Binding-site contacts:
Ligand atom CZ3 contacts residue GLN38 of chain 2.B at 3.7 Å.
Ligand atom CZ3 contacts residue GLN42 of chain 2.B at 3.8 Å.
Ligand atom O contacts residue THR49 of chain 2.B at 3.7 Å.
Ligand atom OG contacts residue GLN42 of chain 2.B at 3.8 Å.
Ligand atom CE1 contacts residue ILE18 of chain 2.B at 3.9 Å (hydrophobic).
Ligand atom CZ2 contacts residue GLN38 of chain 2.B at 3.9 Å.
Ligand atom CG contacts residue ASP19 of chain 2.B at 3.7 Å.
Ligand atom CA contacts residue GLN42 of chain 2.B at 3.9 Å.
Ligand atom OH contacts residue THR315 of chain 2.A at 2.9 Å (h-bond).
Ligand atom CG contacts residue HIS28 of chain 2.A at 3.8 Å.
Ligand atom CB contacts residue ASP19 of chain 2.B at 3.8 Å.
Ligand atom CD2 contacts residue ILE56 of chain 2.B at 3.6 Å (hydrophobic).
Ligand atom CZ contacts residue HIS28 of chain 2.A at 3.9 Å.
Ligand atom CE2 contacts residue GLY20 of chain 2.B at 3.9 Å.
Ligand atom CB contacts residue ASN53 of chain 2.B at 3.4 Å.
Ligand atom CZ contacts residue THR315 of chain 2.A at 3.8 Å.
Ligand atom CH2 contacts residue GLN38 of chain 2.B at 3.3 Å.
Ligand atom CD1 contacts residue ASP19 of chain 2.B at 3.7 Å.
Ligand atom CZ2 contacts residue ASP19 of chain 2.B at 3.9 Å.
Ligand atom CE2 contacts residue ASP19 of chain 2.B at 3.6 Å.
Ligand atom CE2 contacts residue TRP21 of chain 2.B at 3.7 Å (hydrophobic).
Ligand atom CD2 contacts residue HIS28 of chain 2.A at 3.6 Å.
Ligand atom CE2 contacts residue HIS28 of chain 2.A at 3.6 Å.
Ligand atom CZ contacts residue GLY20 of chain 2.B at 3.7 Å.
Ligand atom C contacts residue GLN42 of chain 2.B at 3.6 Å.
Ligand atom CD2 contacts residue TRP21 of chain 2.B at 3.6 Å (hydrophobic).
Ligand atom NE1 contacts residue ASP19 of chain 2.B at 2.8 Å (salt-bridge).
Ligand atom CD1 contacts residue THR49 of chain 2.B at 3.4 Å.
Ligand atom CZ contacts residue TRP21 of chain 2.B at 3.9 Å (hydrophobic).
Ligand atom CE1 contacts residue GLY20 of chain 2.B at 3.8 Å.
Ligand atom CE2 contacts residue THR315 of chain 2.A at 3.8 Å.
Ligand atom CE3 contacts residue GLN38 of chain 2.B at 3.7 Å.
Ligand atom CG contacts residue THR49 of chain 2.B at 3.6 Å.
Ligand atom N contacts residue ASN53 of chain 2.B at 3.4 Å (h-bond).
Ligand atom N contacts residue GLN42 of chain 2.B at 2.9 Å (h-bond).
Ligand atom O contacts residue ASN53 of chain 2.B at 3.4 Å (h-bond).
Ligand atom CB contacts residue GLN42 of chain 2.B at 3.7 Å.
Ligand atom CD1 contacts residue ASP19 of chain 2.B at 3.8 Å.
Ligand atom CA contacts residue GLN42 of chain 2.B at 3.5 Å.
Ligand atom CE1 contacts residue VAL30 of chain 2.A at 3.5 Å (hydrophobic).

Sequence of chain 2.A:
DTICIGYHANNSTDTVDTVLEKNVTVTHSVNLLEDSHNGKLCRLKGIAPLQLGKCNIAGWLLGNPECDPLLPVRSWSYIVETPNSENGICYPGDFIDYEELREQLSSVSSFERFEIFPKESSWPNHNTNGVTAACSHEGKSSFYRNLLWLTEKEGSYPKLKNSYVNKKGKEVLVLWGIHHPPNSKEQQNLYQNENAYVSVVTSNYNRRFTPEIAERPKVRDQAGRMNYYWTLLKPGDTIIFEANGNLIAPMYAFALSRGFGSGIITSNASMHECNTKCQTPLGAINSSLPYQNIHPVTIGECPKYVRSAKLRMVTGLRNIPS

Sequence of chain 2.B:
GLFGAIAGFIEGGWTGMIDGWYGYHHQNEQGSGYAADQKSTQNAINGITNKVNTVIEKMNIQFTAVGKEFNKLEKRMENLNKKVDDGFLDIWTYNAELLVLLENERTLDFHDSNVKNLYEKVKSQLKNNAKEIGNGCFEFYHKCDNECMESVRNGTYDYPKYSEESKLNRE

The protein below binds the small molecule below.
Small molecule (SMILES): CC(=O)N[C@@H](CCCc1ccccc1)C(=O)N[C@H]1CCCNC(=O)CCNC(=O)[C@H](CO)NC(=O)[C@H](CC(C)C)NC(=O)[C@H](CC2=CN=C3C=CC=CC23)NC(=O)[C@H](CCC(=O)O)NC(=O)[C@H](Cc2ccccc2)NC(=O)[C@H](Cc2ccc(O)cc2)NC(=O)[C@H](CCC(=O)O)NC(=O)[C@H](CC(C)C)NC1=O